A protein and the small-molecule ligand that binds it are described below.
Small molecule (SMILES): CC(=O)N[C@H]1[C@H](O[C@H]2[C@H](O)[C@@H](NC(C)=O)CO[C@@H]2CO)O[C@H](CO)[C@@H](O[C@@H]2O[C@H](CO[C@H]3O[C@H](CO[C@H]4O[C@H](CO)[C@@H](O)[C@H](O)[C@@H]4O[C@H]4O[C@H](CO)[C@@H](O)[C@H](O)[C@@H]4O)[C@@H](O)[C@H](O[C@H]4O[C@H](CO)[C@@H](O)[C@H](O)[C@@H]4O)[C@@H]3O)[C@@H](O)[C@H](O[C@H]3O[C@H](CO)[C@@H](O)[C@H](O)[C@@H]3O[C@H]3O[C@H](CO)[C@@H](O)[C@H](O)[C@@H]3O)[C@@H]2O)[C@@H]1O

Sequence of chain 1.A:
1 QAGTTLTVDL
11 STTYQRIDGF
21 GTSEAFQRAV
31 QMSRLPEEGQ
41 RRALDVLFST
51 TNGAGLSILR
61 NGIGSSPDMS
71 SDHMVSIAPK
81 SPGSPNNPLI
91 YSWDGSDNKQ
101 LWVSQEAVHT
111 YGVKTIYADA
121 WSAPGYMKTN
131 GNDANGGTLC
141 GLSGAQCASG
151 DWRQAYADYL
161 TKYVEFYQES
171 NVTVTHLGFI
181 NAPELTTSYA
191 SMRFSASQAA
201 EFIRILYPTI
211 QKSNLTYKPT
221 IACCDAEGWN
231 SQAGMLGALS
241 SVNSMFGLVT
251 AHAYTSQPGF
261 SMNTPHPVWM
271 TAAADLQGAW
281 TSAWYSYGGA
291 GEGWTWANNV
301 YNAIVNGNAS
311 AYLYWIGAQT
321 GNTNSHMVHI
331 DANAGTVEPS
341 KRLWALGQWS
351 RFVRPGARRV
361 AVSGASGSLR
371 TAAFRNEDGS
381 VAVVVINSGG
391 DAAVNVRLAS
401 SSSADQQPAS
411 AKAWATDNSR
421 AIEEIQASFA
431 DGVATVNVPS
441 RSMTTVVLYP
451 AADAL

Binding-site contacts:
Ligand atom O2 contacts residue GLU37 of chain 1.B at 3.6 Å.
Ligand atom C3 contacts residue ASN308 of chain 1.A at 3.8 Å.
Ligand atom C7 contacts residue SER261 of chain 1.A at 3.8 Å.
Ligand atom C1 contacts residue ASN308 of chain 1.A at 1.4 Å.
Ligand atom O6 contacts residue GLY247 of chain 1.A at 3.7 Å.
Ligand atom C7 contacts residue PRO265 of chain 1.A at 3.9 Å (hydrophobic).
Ligand atom O2 contacts residue ARG358 of chain 1.A at 2.9 Å (salt-bridge).
Ligand atom C3 contacts residue GLU37 of chain 1.B at 3.2 Å.
Ligand atom C4 contacts residue TYR207 of chain 1.A at 3.6 Å (hydrophobic).
Ligand atom C2 contacts residue PRO265 of chain 1.A at 3.5 Å (hydrophobic).
Ligand atom O7 contacts residue SER261 of chain 1.A at 3.4 Å.
Ligand atom C2 contacts residue ARG358 of chain 1.A at 3.9 Å.
Ligand atom O5 contacts residue ASN308 of chain 1.A at 2.3 Å (h-bond).
Ligand atom C7 contacts residue ASN308 of chain 1.A at 3.5 Å.
Ligand atom O7 contacts residue ASN308 of chain 1.A at 3.8 Å.
Ligand atom C3 contacts residue ARG358 of chain 1.A at 3.8 Å.
Ligand atom O3 contacts residue ARG358 of chain 1.A at 3.2 Å (salt-bridge).
Ligand atom O4 contacts residue SER244 of chain 1.A at 2.8 Å (h-bond).
Ligand atom O3 contacts residue TYR207 of chain 1.A at 2.8 Å (h-bond).
Ligand atom C4 contacts residue GLU37 of chain 1.B at 3.8 Å.
Ligand atom C8 contacts residue PRO267 of chain 1.A at 3.9 Å (hydrophobic).
Ligand atom N2 contacts residue PRO265 of chain 1.A at 2.9 Å (h-bond).
Ligand atom O6 contacts residue PRO267 of chain 1.A at 3.5 Å.
Ligand atom O3 contacts residue ARG16 of chain 1.A at 2.8 Å (salt-bridge).
Ligand atom O6 contacts residue SER310 of chain 1.A at 3.5 Å (h-bond).
Ligand atom C3 contacts residue ARG16 of chain 1.A at 3.4 Å.
Ligand atom C2 contacts residue ARG16 of chain 1.A at 3.5 Å.
Ligand atom C6 contacts residue HIS266 of chain 1.A at 3.7 Å.
Ligand atom C3 contacts residue TYR207 of chain 1.A at 3.7 Å (hydrophobic).
Ligand atom C1 contacts residue PRO265 of chain 1.A at 3.7 Å (hydrophobic).
Ligand atom C4 contacts residue SER244 of chain 1.A at 3.4 Å.
Ligand atom N2 contacts residue ASN308 of chain 1.A at 2.9 Å (h-bond).
Ligand atom C5 contacts residue ASN308 of chain 1.A at 3.6 Å.
Ligand atom C2 contacts residue ASN308 of chain 1.A at 2.4 Å.
Ligand atom O4 contacts residue GLU37 of chain 1.B at 3.3 Å (salt-bridge).
Ligand atom O4 contacts residue TYR207 of chain 1.A at 3.6 Å.
Ligand atom O3 contacts residue GLU37 of chain 1.B at 3.3 Å (salt-bridge).
Ligand atom C6 contacts residue SER244 of chain 1.A at 3.3 Å.
Ligand atom C8 contacts residue SER261 of chain 1.A at 3.8 Å.
Ligand atom C3 contacts residue PRO265 of chain 1.A at 3.6 Å (hydrophobic).

Sequence of chain 1.B:
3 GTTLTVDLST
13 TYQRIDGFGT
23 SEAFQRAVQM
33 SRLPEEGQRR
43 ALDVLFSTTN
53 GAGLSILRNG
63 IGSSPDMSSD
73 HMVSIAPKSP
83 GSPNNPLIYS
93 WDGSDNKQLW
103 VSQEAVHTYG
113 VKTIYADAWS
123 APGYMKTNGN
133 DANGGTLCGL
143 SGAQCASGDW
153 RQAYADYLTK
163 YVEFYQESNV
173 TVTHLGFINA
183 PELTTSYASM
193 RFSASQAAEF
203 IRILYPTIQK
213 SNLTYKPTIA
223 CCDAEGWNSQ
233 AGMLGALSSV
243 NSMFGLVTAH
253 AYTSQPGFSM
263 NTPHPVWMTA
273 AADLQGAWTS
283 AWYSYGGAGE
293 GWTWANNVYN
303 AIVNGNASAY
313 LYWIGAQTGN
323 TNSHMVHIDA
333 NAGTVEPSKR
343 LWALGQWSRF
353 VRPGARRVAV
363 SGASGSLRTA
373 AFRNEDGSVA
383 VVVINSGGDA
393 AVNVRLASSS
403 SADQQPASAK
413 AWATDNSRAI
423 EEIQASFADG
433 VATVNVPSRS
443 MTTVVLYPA